The small molecule below binds the protein below.
Small molecule (SMILES): C[C@H](O)[C@H](N)[C@@H]1O[C@](O)(C(=O)O)C[C@H](O)[C@@H]1N

Binding-site contacts:
Ligand atom C2 contacts residue THR394 of chain 1.P at 1.4 Å.
Ligand atom O8 contacts residue GLN395 of chain 1.P at 4.0 Å.
Ligand atom O8 contacts residue SER437 of chain 1.P at 4.5 Å.
Ligand atom O1B contacts residue ALA439 of chain 1.P at 3.7 Å.
Ligand atom C4 contacts residue THR394 of chain 1.P at 3.3 Å.
Ligand atom O8 contacts residue THR394 of chain 1.P at 2.6 Å (h-bond).
Ligand atom C9 contacts residue ALA439 of chain 1.P at 4.3 Å (hydrophobic).
Ligand atom C7 contacts residue THR394 of chain 1.P at 4.3 Å.
Ligand atom C6 contacts residue THR394 of chain 1.P at 3.5 Å.
Ligand atom C8 contacts residue THR394 of chain 1.P at 3.8 Å.
Ligand atom C3 contacts residue THR394 of chain 1.P at 1.9 Å.
Ligand atom O1A contacts residue THR394 of chain 1.P at 2.7 Å (h-bond).
Ligand atom O6 contacts residue THR394 of chain 1.P at 2.7 Å (h-bond).
Ligand atom O1B contacts residue THR394 of chain 1.P at 3.3 Å (h-bond).
Ligand atom O4 contacts residue THR394 of chain 1.P at 3.9 Å.
Ligand atom O8 contacts residue ALA439 of chain 1.P at 4.1 Å.
Ligand atom O6 contacts residue ALA439 of chain 1.P at 4.3 Å.
Ligand atom C5 contacts residue THR394 of chain 1.P at 4.0 Å.
Ligand atom C1 contacts residue THR394 of chain 1.P at 2.3 Å.

Sequence of chain 1.P:
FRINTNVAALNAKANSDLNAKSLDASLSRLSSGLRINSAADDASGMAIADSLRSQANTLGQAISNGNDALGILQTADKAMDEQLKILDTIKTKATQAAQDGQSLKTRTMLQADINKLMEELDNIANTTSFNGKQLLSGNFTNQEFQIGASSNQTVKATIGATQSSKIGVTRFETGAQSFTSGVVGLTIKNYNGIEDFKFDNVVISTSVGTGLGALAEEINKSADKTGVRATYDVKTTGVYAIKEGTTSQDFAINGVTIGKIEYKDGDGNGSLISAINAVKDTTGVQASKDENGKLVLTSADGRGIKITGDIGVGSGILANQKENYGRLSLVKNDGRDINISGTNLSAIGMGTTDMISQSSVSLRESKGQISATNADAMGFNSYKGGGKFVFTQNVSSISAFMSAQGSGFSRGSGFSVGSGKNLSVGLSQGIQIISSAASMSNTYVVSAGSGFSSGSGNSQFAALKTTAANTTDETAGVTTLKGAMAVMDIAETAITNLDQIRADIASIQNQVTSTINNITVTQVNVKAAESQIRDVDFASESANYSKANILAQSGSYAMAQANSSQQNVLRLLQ